Binding-site contacts:
Ligand atom C2C contacts residue MET217 of chain 34.A at 3.7 Å (hydrophobic).
Ligand atom C3B contacts residue ILE125 of chain 34.A at 3.5 Å (hydrophobic).
Ligand atom C1B contacts residue ILE125 of chain 34.A at 3.1 Å (hydrophobic).
Ligand atom C2A contacts residue PHE182 of chain 34.A at 4.2 Å (hydrophobic).
Ligand atom O1 contacts residue MET217 of chain 34.A at 4.2 Å.
Ligand atom C2B contacts residue ILE125 of chain 34.A at 3.1 Å (hydrophobic).
Ligand atom C31 contacts residue MET195 of chain 34.A at 3.5 Å (hydrophobic).
Ligand atom C5B contacts residue TYR147 of chain 34.A at 3.9 Å (hydrophobic).
Ligand atom C4A contacts residue ILE220 of chain 34.A at 4.1 Å (hydrophobic).
Ligand atom C4C contacts residue MET217 of chain 34.A at 4.2 Å (hydrophobic).
Ligand atom C4A contacts residue TYR145 of chain 34.A at 3.3 Å (hydrophobic).
Ligand atom C6B contacts residue ILE184 of chain 34.A at 4.1 Å (hydrophobic).
Ligand atom C5A contacts residue TYR147 of chain 34.A at 4.1 Å (hydrophobic).
Ligand atom C5A contacts residue ILE220 of chain 34.A at 3.9 Å (hydrophobic).
Ligand atom C5A contacts residue MET146 of chain 34.A at 3.7 Å (hydrophobic).
Ligand atom CL1 contacts residue ILE239 of chain 34.A at 3.8 Å.
Ligand atom O1A contacts residue ILE220 of chain 34.A at 3.6 Å.
Ligand atom N2 contacts residue ASN215 of chain 34.A at 3.7 Å.
Ligand atom C4B contacts residue ILE220 of chain 34.A at 4.0 Å (hydrophobic).
Ligand atom N3A contacts residue LEU127 of chain 34.A at 4.1 Å.
Ligand atom O1B contacts residue ILE125 of chain 34.A at 3.5 Å.
Ligand atom C4B contacts residue ILE125 of chain 34.A at 3.9 Å (hydrophobic).
Ligand atom C5B contacts residue ILE125 of chain 34.A at 3.9 Å (hydrophobic).
Ligand atom C5A contacts residue TYR145 of chain 34.A at 3.8 Å (hydrophobic).
Ligand atom C6B contacts residue ILE125 of chain 34.A at 3.6 Å (hydrophobic).
Ligand atom CL2 contacts residue LEU187 of chain 34.A at 3.9 Å.
Ligand atom C2A contacts residue ILE220 of chain 34.A at 3.8 Å (hydrophobic).
Ligand atom CL2 contacts residue TYR147 of chain 34.A at 3.4 Å.
Ligand atom CL1 contacts residue ILE125 of chain 34.A at 3.5 Å.
Ligand atom C3B contacts residue ILE220 of chain 34.A at 4.2 Å (hydrophobic).
Ligand atom C31 contacts residue GLN104 of chain 34.A at 3.6 Å.
Ligand atom C5 contacts residue LEU103 of chain 34.A at 3.8 Å (hydrophobic).
Ligand atom C1C contacts residue LEU103 of chain 34.A at 4.1 Å (hydrophobic).
Ligand atom N3A contacts residue PHE182 of chain 34.A at 4.0 Å.
Ligand atom N2 contacts residue THR102 of chain 34.A at 4.2 Å.
Ligand atom C3 contacts residue LEU103 of chain 34.A at 4.1 Å (hydrophobic).
Ligand atom CL2 contacts residue ILE184 of chain 34.A at 3.9 Å.
Ligand atom C4 contacts residue LEU103 of chain 34.A at 3.4 Å (hydrophobic).
Ligand atom O1A contacts residue TYR147 of chain 34.A at 4.0 Å.
Ligand atom C4A contacts residue LEU127 of chain 34.A at 4.0 Å (hydrophobic).

Sequence of chain 34.A:
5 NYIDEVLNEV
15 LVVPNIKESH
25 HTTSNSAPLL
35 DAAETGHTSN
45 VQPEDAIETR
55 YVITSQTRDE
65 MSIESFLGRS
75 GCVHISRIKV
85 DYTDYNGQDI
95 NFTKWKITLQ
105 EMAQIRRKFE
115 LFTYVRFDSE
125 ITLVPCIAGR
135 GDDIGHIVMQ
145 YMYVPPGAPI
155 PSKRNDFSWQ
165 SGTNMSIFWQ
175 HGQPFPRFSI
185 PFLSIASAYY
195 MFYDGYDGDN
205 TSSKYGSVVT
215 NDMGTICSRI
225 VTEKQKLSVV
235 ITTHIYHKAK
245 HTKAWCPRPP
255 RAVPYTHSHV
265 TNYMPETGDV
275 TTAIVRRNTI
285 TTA

The small molecule below binds the protein below.
Small molecule (SMILES): Cc1cc(CCCCCOc2c(Cl)cc(C3=NCCO3)cc2Cl)on1